Binding-site contacts:
Ligand atom O5 contacts residue ASN437 of chain 1.H at 2.3 Å (h-bond).
Ligand atom C6 contacts residue PRO282 of chain 1.H at 3.8 Å (hydrophobic).
Ligand atom N2 contacts residue ASN437 of chain 1.H at 2.9 Å (h-bond).
Ligand atom C2 contacts residue ASN437 of chain 1.H at 2.4 Å.
Ligand atom C5 contacts residue ASN437 of chain 1.H at 3.7 Å.
Ligand atom C8 contacts residue NAG1 of chain 1.EA at 3.7 Å.
Ligand atom C3 contacts residue ASN437 of chain 1.H at 3.8 Å.
Ligand atom C1 contacts residue ASN437 of chain 1.H at 1.4 Å.
Ligand atom O6 contacts residue ASN437 of chain 1.H at 4.4 Å.
Ligand atom O6 contacts residue PRO282 of chain 1.H at 3.4 Å.
Ligand atom C8 contacts residue ASN253 of chain 1.H at 3.5 Å.
Ligand atom C5 contacts residue PRO282 of chain 1.H at 4.5 Å (hydrophobic).
Ligand atom O7 contacts residue ASN437 of chain 1.H at 4.2 Å.
Ligand atom C4 contacts residue ASN437 of chain 1.H at 4.2 Å.
Ligand atom O5 contacts residue PRO282 of chain 1.H at 3.8 Å.
Ligand atom C7 contacts residue ASN437 of chain 1.H at 3.8 Å.
Ligand atom C7 contacts residue ASN253 of chain 1.H at 4.2 Å.

The protein below binds the small molecule below.
Small molecule (SMILES): CC(=O)N[C@H]1[C@H](O[C@H]2[C@H](O)[C@@H](NC(C)=O)CO[C@@H]2CO)O[C@H](CO)[C@@H](O)[C@@H]1O

Sequence of chain 1.H:
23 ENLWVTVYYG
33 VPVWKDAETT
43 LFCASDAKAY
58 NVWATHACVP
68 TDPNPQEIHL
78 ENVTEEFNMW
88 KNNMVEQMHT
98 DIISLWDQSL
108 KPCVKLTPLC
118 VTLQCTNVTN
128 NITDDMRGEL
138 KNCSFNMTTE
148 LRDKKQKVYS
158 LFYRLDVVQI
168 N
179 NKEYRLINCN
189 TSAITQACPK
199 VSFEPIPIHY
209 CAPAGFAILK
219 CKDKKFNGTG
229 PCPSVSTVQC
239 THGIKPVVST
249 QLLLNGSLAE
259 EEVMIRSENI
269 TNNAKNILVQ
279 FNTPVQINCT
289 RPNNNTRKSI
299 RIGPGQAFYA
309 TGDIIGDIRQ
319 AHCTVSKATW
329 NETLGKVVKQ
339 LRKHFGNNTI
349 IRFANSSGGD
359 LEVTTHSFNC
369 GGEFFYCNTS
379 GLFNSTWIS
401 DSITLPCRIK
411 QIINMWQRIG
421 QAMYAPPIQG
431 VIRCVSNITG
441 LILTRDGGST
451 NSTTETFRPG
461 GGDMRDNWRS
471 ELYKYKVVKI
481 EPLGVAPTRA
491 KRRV